Sequence of chain 2.A:
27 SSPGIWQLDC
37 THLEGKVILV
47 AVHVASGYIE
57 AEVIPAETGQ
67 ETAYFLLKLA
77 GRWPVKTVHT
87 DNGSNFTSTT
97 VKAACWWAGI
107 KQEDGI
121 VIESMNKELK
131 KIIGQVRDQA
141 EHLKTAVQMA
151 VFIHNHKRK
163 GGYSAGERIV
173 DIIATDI

A small-molecule ligand and the protein it binds are described below.
Small molecule (SMILES): Cc1nc2c(c(-c3cc(F)c4c(c3C)CCCO4)c1[C@H](OC(C)(C)C)C(=O)O)CN(C[C@H]1C[C@H]1c1ccccc1)CC2

Binding-site contacts:
Ligand atom C42 contacts residue THR95 of chain 2.A at 3.6 Å.
Ligand atom C41 contacts residue ALA99 of chain 2.A at 3.6 Å (hydrophobic).
Ligand atom C30 contacts residue THR96 of chain 2.A at 3.7 Å.
Ligand atom C28 contacts residue HIS142 of chain 1.A at 3.6 Å.
Ligand atom C28 contacts residue GLU141 of chain 1.A at 3.8 Å.
Ligand atom C19 contacts residue THR145 of chain 1.A at 3.7 Å.
Ligand atom C20 contacts residue GLU141 of chain 1.A at 3.6 Å.
Ligand atom C33 contacts residue THR95 of chain 2.A at 3.6 Å.
Ligand atom O21 contacts residue GLU141 of chain 1.A at 2.9 Å (salt-bridge).
Ligand atom C28 contacts residue GLN66 of chain 2.A at 3.9 Å.
Ligand atom O21 contacts residue ALA140 of chain 1.A at 3.6 Å.
Ligand atom F12 contacts residue THR96 of chain 2.A at 3.5 Å.
Ligand atom O22 contacts residue ALA140 of chain 1.A at 3.9 Å.
Ligand atom F12 contacts residue ALA100 of chain 2.A at 3.1 Å.
Ligand atom C9 contacts residue MET149 of chain 1.A at 3.9 Å (hydrophobic).
Ligand atom C20 contacts residue THR145 of chain 1.A at 3.5 Å.
Ligand atom C10 contacts residue TRP103 of chain 2.A at 3.5 Å (hydrophobic).
Ligand atom C29 contacts residue THR96 of chain 2.A at 3.7 Å.
Ligand atom C15 contacts residue THR96 of chain 2.A at 3.8 Å.
Ligand atom C9 contacts residue TRP103 of chain 2.A at 3.5 Å (hydrophobic).
Ligand atom C32 contacts residue ALA99 of chain 2.A at 3.9 Å (hydrophobic).
Ligand atom C1 contacts residue GLN139 of chain 1.A at 3.3 Å.
Ligand atom C27 contacts residue GLN66 of chain 2.A at 3.8 Å.
Ligand atom C24 contacts residue THR145 of chain 1.A at 3.8 Å.
Ligand atom O22 contacts residue GLU141 of chain 1.A at 3.5 Å (salt-bridge).
Ligand atom C10 contacts residue MET149 of chain 1.A at 3.9 Å (hydrophobic).
Ligand atom O23 contacts residue THR145 of chain 1.A at 3.4 Å (h-bond).
Ligand atom C20 contacts residue HIS142 of chain 1.A at 3.9 Å.
Ligand atom C33 contacts residue ALA99 of chain 2.A at 3.8 Å (hydrophobic).
Ligand atom O22 contacts residue THR145 of chain 1.A at 2.7 Å (h-bond).
Ligand atom F12 contacts residue ALA69 of chain 2.A at 3.8 Å.
Ligand atom C26 contacts residue EDO1 of chain 2.E at 3.9 Å.
Ligand atom C8 contacts residue GLN139 of chain 1.A at 3.7 Å.
Ligand atom O22 contacts residue HIS142 of chain 1.A at 2.9 Å (h-bond).
Ligand atom C39 contacts residue ALA99 of chain 2.A at 3.9 Å (hydrophobic).
Ligand atom C40 contacts residue ALA99 of chain 2.A at 3.5 Å (hydrophobic).
Ligand atom O23 contacts residue HIS142 of chain 1.A at 3.5 Å.
Ligand atom C25 contacts residue THR145 of chain 1.A at 3.4 Å.
Ligand atom C26 contacts residue HIS142 of chain 1.A at 3.9 Å.
Ligand atom C41 contacts residue LYS98 of chain 2.A at 3.9 Å.

Sequence of chain 1.A:
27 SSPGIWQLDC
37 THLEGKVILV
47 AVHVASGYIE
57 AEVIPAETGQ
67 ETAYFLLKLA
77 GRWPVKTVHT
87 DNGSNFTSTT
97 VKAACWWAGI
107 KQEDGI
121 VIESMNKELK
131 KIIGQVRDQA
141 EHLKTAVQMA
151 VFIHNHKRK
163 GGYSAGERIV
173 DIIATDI